The protein below binds the small molecule below.
Small molecule (SMILES): CC(=O)N[C@H]1[C@H](O[C@H]2[C@H](O)[C@@H](NC(C)=O)CO[C@@H]2CO)O[C@H](CO)[C@@H](O)[C@@H]1O

Sequence of chain 1.A:
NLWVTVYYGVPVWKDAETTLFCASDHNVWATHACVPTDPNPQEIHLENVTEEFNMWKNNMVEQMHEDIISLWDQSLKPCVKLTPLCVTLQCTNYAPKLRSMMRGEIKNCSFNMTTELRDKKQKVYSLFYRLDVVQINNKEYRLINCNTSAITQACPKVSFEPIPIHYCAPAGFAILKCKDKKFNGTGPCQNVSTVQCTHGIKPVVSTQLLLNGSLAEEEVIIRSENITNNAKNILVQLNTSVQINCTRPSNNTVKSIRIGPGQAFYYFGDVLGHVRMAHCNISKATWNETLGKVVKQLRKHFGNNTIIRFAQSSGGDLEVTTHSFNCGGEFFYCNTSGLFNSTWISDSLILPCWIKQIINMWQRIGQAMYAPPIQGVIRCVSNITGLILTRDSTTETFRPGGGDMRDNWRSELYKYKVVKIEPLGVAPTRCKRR

Binding-site contacts:
Ligand atom C4 contacts residue ASN118 of chain 1.A at 4.2 Å.
Ligand atom C2 contacts residue ASN118 of chain 1.A at 2.5 Å.
Ligand atom O7 contacts residue TYR135 of chain 1.A at 4.0 Å.
Ligand atom C5 contacts residue ASN118 of chain 1.A at 3.6 Å.
Ligand atom C1 contacts residue ASN118 of chain 1.A at 1.4 Å.
Ligand atom C8 contacts residue TYR135 of chain 1.A at 3.0 Å (hydrophobic).
Ligand atom O5 contacts residue ASN118 of chain 1.A at 2.3 Å (h-bond).
Ligand atom C7 contacts residue TYR135 of chain 1.A at 3.9 Å (hydrophobic).
Ligand atom O5 contacts residue TYR135 of chain 1.A at 4.3 Å.
Ligand atom C1 contacts residue TYR135 of chain 1.A at 4.0 Å (hydrophobic).
Ligand atom C7 contacts residue LEU137 of chain 1.A at 4.5 Å (hydrophobic).
Ligand atom C8 contacts residue LEU137 of chain 1.A at 3.9 Å (hydrophobic).
Ligand atom C6 contacts residue TYR135 of chain 1.A at 4.5 Å (hydrophobic).
Ligand atom C8 contacts residue TYR104 of chain 1.A at 4.3 Å (hydrophobic).
Ligand atom C7 contacts residue ASN118 of chain 1.A at 4.0 Å.
Ligand atom C7 contacts residue TYR104 of chain 1.A at 4.4 Å (hydrophobic).
Ligand atom C5 contacts residue TYR135 of chain 1.A at 3.9 Å (hydrophobic).
Ligand atom C8 contacts residue ASP290 of chain 1.A at 4.3 Å.
Ligand atom C3 contacts residue ASN118 of chain 1.A at 3.8 Å.
Ligand atom O6 contacts residue TYR135 of chain 1.A at 4.3 Å.
Ligand atom C8 contacts residue ASN118 of chain 1.A at 4.4 Å.
Ligand atom N2 contacts residue ASN118 of chain 1.A at 3.0 Å (h-bond).
Ligand atom O7 contacts residue TYR104 of chain 1.A at 4.1 Å.